Sequence of chain 1.D:
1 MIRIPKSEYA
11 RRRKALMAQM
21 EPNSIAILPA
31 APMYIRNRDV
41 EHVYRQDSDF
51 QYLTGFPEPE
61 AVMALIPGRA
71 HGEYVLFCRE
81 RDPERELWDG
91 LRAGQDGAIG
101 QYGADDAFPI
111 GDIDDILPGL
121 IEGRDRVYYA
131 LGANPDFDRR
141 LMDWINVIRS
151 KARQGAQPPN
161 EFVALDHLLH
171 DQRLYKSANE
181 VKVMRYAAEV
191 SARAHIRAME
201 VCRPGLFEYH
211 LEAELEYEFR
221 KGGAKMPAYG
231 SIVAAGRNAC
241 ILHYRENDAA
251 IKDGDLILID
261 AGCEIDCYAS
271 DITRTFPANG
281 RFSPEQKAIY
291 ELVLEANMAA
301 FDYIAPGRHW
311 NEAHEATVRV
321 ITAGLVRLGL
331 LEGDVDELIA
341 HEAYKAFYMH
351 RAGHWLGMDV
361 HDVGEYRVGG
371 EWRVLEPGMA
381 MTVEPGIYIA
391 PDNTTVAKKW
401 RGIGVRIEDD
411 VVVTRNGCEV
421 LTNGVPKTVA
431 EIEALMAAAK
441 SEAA

Binding-site contacts:
Ligand atom OXT contacts residue GLU384 of chain 1.D at 4.0 Å.
Ligand atom CB contacts residue ARG351 of chain 1.D at 3.7 Å.
Ligand atom CB contacts residue GLU384 of chain 1.D at 3.2 Å.
Ligand atom C contacts residue GLU384 of chain 1.D at 3.9 Å.
Ligand atom OXT contacts residue ARG406 of chain 1.D at 4.0 Å.
Ligand atom N contacts residue TRP88 of chain 1.B at 3.9 Å.
Ligand atom CG contacts residue HIS354 of chain 1.D at 4.0 Å.
Ligand atom CG contacts residue ARG351 of chain 1.D at 3.8 Å.
Ligand atom O contacts residue GLU384 of chain 1.D at 4.2 Å.
Ligand atom O contacts residue LEU242 of chain 1.D at 4.4 Å.
Ligand atom C contacts residue HIS350 of chain 1.D at 4.0 Å.
Ligand atom CA contacts residue TRP88 of chain 1.B at 4.2 Å (hydrophobic).
Ligand atom CA contacts residue GLU384 of chain 1.D at 4.1 Å.
Ligand atom C contacts residue HIS243 of chain 1.D at 3.9 Å.
Ligand atom O contacts residue HIS243 of chain 1.D at 2.9 Å.
Ligand atom CA contacts residue HIS350 of chain 1.D at 3.9 Å.
Ligand atom CB contacts residue HIS350 of chain 1.D at 3.8 Å.
Ligand atom C contacts residue TRP88 of chain 1.B at 4.4 Å (hydrophobic).
Ligand atom OXT contacts residue TYR388 of chain 1.D at 4.4 Å.
Ligand atom O contacts residue ARG406 of chain 1.D at 4.2 Å.
Ligand atom CD contacts residue HIS361 of chain 1.D at 4.1 Å.
Ligand atom CG contacts residue GLU384 of chain 1.D at 4.1 Å.
Ligand atom OXT contacts residue HIS350 of chain 1.D at 3.3 Å (h-bond).
Ligand atom N contacts residue HIS243 of chain 1.D at 4.0 Å.
Ligand atom CD contacts residue HIS354 of chain 1.D at 4.1 Å.

A protein and the small-molecule ligand that binds it are described below.
Small molecule (SMILES): O=C(O)[C@@H]1CCCN1

Sequence of chain 1.B:
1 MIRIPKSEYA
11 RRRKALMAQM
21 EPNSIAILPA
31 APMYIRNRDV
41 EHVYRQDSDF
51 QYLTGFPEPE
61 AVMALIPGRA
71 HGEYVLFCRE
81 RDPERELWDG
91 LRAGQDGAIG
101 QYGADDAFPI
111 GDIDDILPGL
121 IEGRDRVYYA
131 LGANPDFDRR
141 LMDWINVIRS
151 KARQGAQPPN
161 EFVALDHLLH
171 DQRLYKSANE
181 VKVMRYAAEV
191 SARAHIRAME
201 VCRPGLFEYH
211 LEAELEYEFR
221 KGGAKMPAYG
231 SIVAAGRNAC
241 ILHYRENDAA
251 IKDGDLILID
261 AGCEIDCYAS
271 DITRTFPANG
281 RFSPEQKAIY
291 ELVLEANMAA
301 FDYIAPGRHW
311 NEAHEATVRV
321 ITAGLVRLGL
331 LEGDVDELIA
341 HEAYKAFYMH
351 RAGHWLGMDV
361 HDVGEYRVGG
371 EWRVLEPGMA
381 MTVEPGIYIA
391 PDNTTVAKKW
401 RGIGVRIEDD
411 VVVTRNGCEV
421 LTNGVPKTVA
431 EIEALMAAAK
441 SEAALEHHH